A protein and the small-molecule ligand that binds it are described below.
Small molecule (SMILES): Nc1ncnc2c1ncn2[C@@H]1O[C@H](COP(=O)(O)[C@H](F)P(=O)(O)OP(=O)(O)O)[C@@H](O)[C@H]1O

Sequence of chain 1.B:
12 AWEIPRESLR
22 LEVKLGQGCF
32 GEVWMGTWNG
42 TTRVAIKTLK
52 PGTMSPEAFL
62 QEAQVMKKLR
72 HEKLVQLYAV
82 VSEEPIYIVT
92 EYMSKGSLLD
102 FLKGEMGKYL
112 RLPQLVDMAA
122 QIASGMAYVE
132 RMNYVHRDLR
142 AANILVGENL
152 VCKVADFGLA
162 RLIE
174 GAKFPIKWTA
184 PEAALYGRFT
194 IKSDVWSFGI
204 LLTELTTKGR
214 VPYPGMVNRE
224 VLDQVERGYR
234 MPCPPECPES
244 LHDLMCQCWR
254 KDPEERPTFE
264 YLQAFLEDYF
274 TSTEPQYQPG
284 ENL

Binding-site contacts:
Ligand atom O1B contacts residue ASP157 of chain 1.B at 3.0 Å (salt-bridge).
Ligand atom N3 contacts residue MET94 of chain 1.B at 4.0 Å.
Ligand atom O1A contacts residue MG1 of chain 1.F at 2.4 Å.
Ligand atom O2A contacts residue MG1 of chain 1.F at 3.8 Å.
Ligand atom C8 contacts residue LYS48 of chain 1.B at 3.6 Å.
Ligand atom C2 contacts residue MET94 of chain 1.B at 3.1 Å (hydrophobic).
Ligand atom O2' contacts residue SER98 of chain 1.B at 3.6 Å.
Ligand atom O1G contacts residue ASN144 of chain 1.B at 3.4 Å (h-bond).
Ligand atom PA contacts residue ASP157 of chain 1.B at 3.7 Å.
Ligand atom C5 contacts residue LEU146 of chain 1.B at 3.5 Å (hydrophobic).
Ligand atom C2 contacts residue TYR93 of chain 1.B at 3.7 Å (hydrophobic).
Ligand atom C6 contacts residue MET94 of chain 1.B at 3.8 Å (hydrophobic).
Ligand atom PA contacts residue MG1 of chain 1.F at 3.5 Å.
Ligand atom C6 contacts residue LEU146 of chain 1.B at 3.5 Å (hydrophobic).
Ligand atom O3G contacts residue ASP157 of chain 1.B at 3.9 Å.
Ligand atom N6 contacts residue LEU146 of chain 1.B at 3.6 Å.
Ligand atom O5' contacts residue VAL34 of chain 1.B at 3.8 Å.
Ligand atom N9 contacts residue VAL34 of chain 1.B at 3.8 Å.
Ligand atom C1' contacts residue VAL34 of chain 1.B at 4.1 Å (hydrophobic).
Ligand atom O2A contacts residue ASP157 of chain 1.B at 3.0 Å (salt-bridge).
Ligand atom N1 contacts residue TYR93 of chain 1.B at 3.6 Å.
Ligand atom O2B contacts residue PHE31 of chain 1.B at 2.8 Å.
Ligand atom C6 contacts residue GLU92 of chain 1.B at 3.9 Å.
Ligand atom O3G contacts residue ASN144 of chain 1.B at 3.0 Å (h-bond).
Ligand atom N7 contacts residue LYS48 of chain 1.B at 3.3 Å (salt-bridge).
Ligand atom N1 contacts residue ALA46 of chain 1.B at 3.9 Å.
Ligand atom C6 contacts residue ALA46 of chain 1.B at 3.5 Å (hydrophobic).
Ligand atom N3 contacts residue LEU26 of chain 1.B at 3.8 Å.
Ligand atom O1A contacts residue ASP157 of chain 1.B at 3.3 Å (salt-bridge).
Ligand atom O4' contacts residue VAL34 of chain 1.B at 3.6 Å.
Ligand atom C8 contacts residue VAL34 of chain 1.B at 3.7 Å (hydrophobic).
Ligand atom PG contacts residue ASN144 of chain 1.B at 3.6 Å.
Ligand atom N7 contacts residue LEU146 of chain 1.B at 3.5 Å.
Ligand atom O2A contacts residue LYS48 of chain 1.B at 3.8 Å.
Ligand atom N6 contacts residue ALA46 of chain 1.B at 3.3 Å.
Ligand atom N6 contacts residue THR91 of chain 1.B at 3.7 Å.
Ligand atom O2' contacts residue GLY97 of chain 1.B at 3.8 Å.
Ligand atom N1 contacts residue MET94 of chain 1.B at 2.9 Å (h-bond).
Ligand atom N6 contacts residue MET94 of chain 1.B at 3.8 Å.
Ligand atom N6 contacts residue GLU92 of chain 1.B at 2.8 Å (salt-bridge).